Binding-site contacts:
Ligand atom O7 contacts residue ASN125 of chain 1.A at 3.8 Å.
Ligand atom C5 contacts residue ASN125 of chain 1.A at 3.6 Å.
Ligand atom C7 contacts residue ASN125 of chain 1.A at 3.7 Å.
Ligand atom C4 contacts residue ASN125 of chain 1.A at 4.3 Å.
Ligand atom N2 contacts residue ASN125 of chain 1.A at 3.1 Å (h-bond).
Ligand atom C3 contacts residue ASN125 of chain 1.A at 3.9 Å.
Ligand atom O5 contacts residue ASN125 of chain 1.A at 2.4 Å (h-bond).
Ligand atom C1 contacts residue ASN125 of chain 1.A at 1.5 Å.
Ligand atom C2 contacts residue ASN125 of chain 1.A at 2.6 Å.

Sequence of chain 1.A:
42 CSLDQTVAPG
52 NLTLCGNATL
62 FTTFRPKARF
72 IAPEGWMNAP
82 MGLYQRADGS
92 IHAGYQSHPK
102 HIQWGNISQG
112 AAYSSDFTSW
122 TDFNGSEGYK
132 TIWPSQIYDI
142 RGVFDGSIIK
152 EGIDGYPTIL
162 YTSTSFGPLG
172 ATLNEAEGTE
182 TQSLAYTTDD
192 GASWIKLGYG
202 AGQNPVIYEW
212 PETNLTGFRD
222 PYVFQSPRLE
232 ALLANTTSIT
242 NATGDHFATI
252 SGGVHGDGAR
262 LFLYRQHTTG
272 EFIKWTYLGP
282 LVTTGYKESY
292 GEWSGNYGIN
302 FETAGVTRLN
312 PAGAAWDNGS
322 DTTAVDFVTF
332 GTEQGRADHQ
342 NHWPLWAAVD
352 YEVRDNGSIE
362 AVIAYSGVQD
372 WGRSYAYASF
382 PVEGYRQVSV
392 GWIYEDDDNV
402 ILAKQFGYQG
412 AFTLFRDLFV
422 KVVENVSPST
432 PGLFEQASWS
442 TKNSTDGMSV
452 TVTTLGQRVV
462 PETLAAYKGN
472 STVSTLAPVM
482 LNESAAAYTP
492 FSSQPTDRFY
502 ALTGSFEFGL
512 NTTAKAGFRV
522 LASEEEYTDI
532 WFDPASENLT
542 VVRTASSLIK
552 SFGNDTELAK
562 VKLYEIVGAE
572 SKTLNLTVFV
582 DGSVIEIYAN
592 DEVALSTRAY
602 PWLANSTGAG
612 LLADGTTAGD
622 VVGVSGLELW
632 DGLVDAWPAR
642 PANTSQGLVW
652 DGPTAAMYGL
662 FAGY

A small-molecule ligand and the protein it binds are described below.
Small molecule (SMILES): CC(=O)N[C@@H]1[C@@H](O)[C@H](O)[C@@H](CO)O[C@H]1O